Binding-site contacts:
Ligand atom C2 contacts residue ASN314 of chain 1.C at 2.6 Å.
Ligand atom O7 contacts residue ASN314 of chain 1.C at 4.3 Å.
Ligand atom C3 contacts residue ASN314 of chain 1.C at 3.9 Å.
Ligand atom O5 contacts residue ASN314 of chain 1.C at 2.4 Å (h-bond).
Ligand atom C1 contacts residue VAL317 of chain 1.C at 4.0 Å (hydrophobic).
Ligand atom O5 contacts residue VAL317 of chain 1.C at 3.6 Å.
Ligand atom C1 contacts residue THR316 of chain 1.C at 4.5 Å.
Ligand atom C4 contacts residue ASN314 of chain 1.C at 4.4 Å.
Ligand atom C1 contacts residue ASN314 of chain 1.C at 1.5 Å.
Ligand atom C5 contacts residue VAL317 of chain 1.C at 4.5 Å (hydrophobic).
Ligand atom N2 contacts residue ASN314 of chain 1.C at 3.0 Å (h-bond).
Ligand atom C7 contacts residue ASN314 of chain 1.C at 3.5 Å.
Ligand atom C8 contacts residue ASN314 of chain 1.C at 3.8 Å.
Ligand atom C5 contacts residue ASN314 of chain 1.C at 3.7 Å.
Ligand atom C6 contacts residue VAL317 of chain 1.C at 4.5 Å (hydrophobic).

Sequence of chain 1.C:
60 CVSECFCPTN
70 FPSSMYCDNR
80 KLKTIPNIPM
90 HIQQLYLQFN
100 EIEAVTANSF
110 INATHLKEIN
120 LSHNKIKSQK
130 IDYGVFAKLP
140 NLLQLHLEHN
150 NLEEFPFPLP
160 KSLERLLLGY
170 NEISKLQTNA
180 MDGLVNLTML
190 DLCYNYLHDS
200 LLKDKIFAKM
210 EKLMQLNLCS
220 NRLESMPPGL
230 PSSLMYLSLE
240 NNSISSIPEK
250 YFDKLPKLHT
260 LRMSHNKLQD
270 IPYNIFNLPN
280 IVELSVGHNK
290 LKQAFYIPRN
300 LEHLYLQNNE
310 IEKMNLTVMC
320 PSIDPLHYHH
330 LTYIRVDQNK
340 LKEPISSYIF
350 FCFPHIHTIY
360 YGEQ

The small molecule below binds the protein below.
Small molecule (SMILES): CC(=O)N[C@@H]1[C@@H](O)[C@H](O)[C@@H](CO)O[C@H]1O